This protein binds this small molecule.
Small molecule (SMILES): Nc1ncnc2c1ncn2[C@@H]1O[C@H](CO[P](=O)(O)O[P](=O)(O)NP(=O)(O)O)[C@@H](O)[C@H]1O

Binding-site contacts:
Ligand atom O5' contacts residue GLY176 of chain 1.J at 3.6 Å.
Ligand atom O1G contacts residue ARG173 of chain 1.J at 3.3 Å.
Ligand atom N1 contacts residue GLN434 of chain 1.J at 3.5 Å (h-bond).
Ligand atom C2 contacts residue GLN434 of chain 1.J at 3.7 Å.
Ligand atom PB contacts residue LYS177 of chain 1.J at 3.3 Å.
Ligand atom C4 contacts residue GLN434 of chain 1.J at 3.4 Å.
Ligand atom O2B contacts residue MG1 of chain 1.KA at 2.2 Å.
Ligand atom N9 contacts residue GLN434 of chain 1.J at 3.6 Å (h-bond).
Ligand atom C4' contacts residue GLN174 of chain 1.J at 3.3 Å.
Ligand atom O2G contacts residue MG1 of chain 1.KA at 2.2 Å.
Ligand atom C8 contacts residue PHE359 of chain 1.J at 3.4 Å (hydrophobic).
Ligand atom N7 contacts residue PHE359 of chain 1.J at 3.5 Å.
Ligand atom C6 contacts residue ARG364 of chain 1.J at 3.6 Å.
Ligand atom PG contacts residue MG1 of chain 1.KA at 3.4 Å.
Ligand atom O1B contacts residue THR175 of chain 1.J at 3.3 Å (h-bond).
Ligand atom O1G contacts residue LYS177 of chain 1.J at 3.1 Å (salt-bridge).
Ligand atom O1B contacts residue LYS177 of chain 1.J at 2.8 Å (salt-bridge).
Ligand atom O1B contacts residue GLY176 of chain 1.J at 3.4 Å (h-bond).
Ligand atom PB contacts residue MG1 of chain 1.KA at 3.5 Å.
Ligand atom O2' contacts residue GLN434 of chain 1.J at 3.0 Å (h-bond).
Ligand atom PG contacts residue GLN174 of chain 1.J at 3.6 Å.
Ligand atom O3A contacts residue GLY176 of chain 1.J at 2.8 Å (h-bond).
Ligand atom N3B contacts residue GLN174 of chain 1.J at 2.9 Å (h-bond).
Ligand atom O3A contacts residue LYS177 of chain 1.J at 3.1 Å (salt-bridge).
Ligand atom C2' contacts residue GLN434 of chain 1.J at 3.2 Å.
Ligand atom O1A contacts residue GLY176 of chain 1.J at 3.5 Å.
Ligand atom O1B contacts residue GLN174 of chain 1.J at 3.6 Å.
Ligand atom C5' contacts residue GLN174 of chain 1.J at 3.5 Å.
Ligand atom O2B contacts residue THR178 of chain 1.J at 2.8 Å (h-bond).
Ligand atom O2A contacts residue MG1 of chain 1.KA at 3.5 Å.
Ligand atom O3G contacts residue GLN174 of chain 1.J at 3.6 Å.
Ligand atom O1A contacts residue THR178 of chain 1.J at 3.3 Å (h-bond).
Ligand atom N6 contacts residue ARG364 of chain 1.J at 3.2 Å.
Ligand atom O1A contacts residue ALA179 of chain 1.J at 2.7 Å (h-bond).
Ligand atom O2G contacts residue THR178 of chain 1.J at 3.7 Å.
Ligand atom PA contacts residue GLY176 of chain 1.J at 3.7 Å.
Ligand atom O1G contacts residue GLN174 of chain 1.J at 3.0 Å (h-bond).
Ligand atom O4' contacts residue PHE359 of chain 1.J at 3.4 Å.
Ligand atom PB contacts residue THR178 of chain 1.J at 3.7 Å.
Ligand atom N3 contacts residue GLN434 of chain 1.J at 3.7 Å.

Sequence of chain 1.J:
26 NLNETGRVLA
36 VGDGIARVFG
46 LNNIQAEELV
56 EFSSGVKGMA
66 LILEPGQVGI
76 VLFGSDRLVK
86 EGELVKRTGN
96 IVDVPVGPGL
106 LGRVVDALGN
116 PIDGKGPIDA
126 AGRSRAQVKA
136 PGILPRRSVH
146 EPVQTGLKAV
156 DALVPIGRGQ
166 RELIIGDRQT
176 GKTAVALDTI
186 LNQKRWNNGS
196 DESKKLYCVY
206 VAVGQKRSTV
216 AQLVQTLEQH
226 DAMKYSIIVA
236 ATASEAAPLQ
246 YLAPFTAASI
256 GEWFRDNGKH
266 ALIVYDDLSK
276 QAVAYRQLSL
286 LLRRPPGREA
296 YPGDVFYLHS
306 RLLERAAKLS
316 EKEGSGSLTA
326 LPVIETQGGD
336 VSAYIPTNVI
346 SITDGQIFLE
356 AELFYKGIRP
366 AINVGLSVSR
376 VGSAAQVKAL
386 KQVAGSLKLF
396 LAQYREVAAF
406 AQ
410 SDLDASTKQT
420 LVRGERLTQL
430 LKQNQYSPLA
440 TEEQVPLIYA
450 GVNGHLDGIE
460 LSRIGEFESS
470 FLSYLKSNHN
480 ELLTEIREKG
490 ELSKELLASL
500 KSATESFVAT